Binding-site contacts:
Ligand atom N2 contacts residue TRP278 of chain 1.B at 3.3 Å (h-bond).
Ligand atom C8 contacts residue TRP278 of chain 1.B at 3.8 Å (hydrophobic).
Ligand atom C8 contacts residue GLY302 of chain 1.B at 4.5 Å.
Ligand atom O4 contacts residue ASP271 of chain 1.B at 2.7 Å (salt-bridge).
Ligand atom O3 contacts residue TRP278 of chain 1.B at 2.9 Å (h-bond).
Ligand atom C3 contacts residue ASP271 of chain 1.B at 3.4 Å.
Ligand atom O4 contacts residue LYS276 of chain 1.B at 3.8 Å.
Ligand atom C5 contacts residue TYR307 of chain 1.B at 4.2 Å (hydrophobic).
Ligand atom C7 contacts residue LYS276 of chain 1.B at 3.5 Å.
Ligand atom C3 contacts residue TRP278 of chain 1.B at 3.8 Å (hydrophobic).
Ligand atom O5 contacts residue TYR307 of chain 1.B at 3.7 Å.
Ligand atom C2 contacts residue TRP278 of chain 1.B at 4.1 Å (hydrophobic).
Ligand atom C8 contacts residue GLY277 of chain 1.B at 3.5 Å.
Ligand atom C4 contacts residue ASP271 of chain 1.B at 3.6 Å.
Ligand atom C2 contacts residue TYR307 of chain 1.B at 4.2 Å (hydrophobic).
Ligand atom O3 contacts residue LYS276 of chain 1.B at 4.2 Å.
Ligand atom C4 contacts residue TYR307 of chain 1.B at 4.0 Å (hydrophobic).
Ligand atom C1 contacts residue TYR307 of chain 1.B at 4.4 Å (hydrophobic).
Ligand atom O7 contacts residue ASN303 of chain 1.B at 2.9 Å (h-bond).
Ligand atom O7 contacts residue TRP278 of chain 1.B at 4.2 Å.
Ligand atom C8 contacts residue HIS283 of chain 1.B at 3.9 Å.
Ligand atom O7 contacts residue GLY302 of chain 1.B at 3.5 Å.
Ligand atom C3 contacts residue LYS276 of chain 1.B at 3.8 Å.
Ligand atom N2 contacts residue LYS276 of chain 1.B at 2.7 Å (salt-bridge).
Ligand atom C7 contacts residue TRP278 of chain 1.B at 3.8 Å (hydrophobic).
Ligand atom C8 contacts residue LYS276 of chain 1.B at 3.3 Å.
Ligand atom O1 contacts residue TYR307 of chain 1.B at 4.5 Å.
Ligand atom C7 contacts residue ASN303 of chain 1.B at 3.8 Å.
Ligand atom O3 contacts residue ASP271 of chain 1.B at 2.5 Å (salt-bridge).
Ligand atom O1 contacts residue ASN303 of chain 1.B at 4.2 Å.
Ligand atom O7 contacts residue TYR307 of chain 1.B at 4.0 Å.
Ligand atom C8 contacts residue ASN303 of chain 1.B at 3.5 Å.
Ligand atom C2 contacts residue LYS276 of chain 1.B at 3.7 Å.
Ligand atom C7 contacts residue GLY302 of chain 1.B at 4.3 Å.
Ligand atom C1 contacts residue LYS276 of chain 1.B at 4.1 Å.
Ligand atom C6 contacts residue TYR307 of chain 1.B at 3.8 Å (hydrophobic).

This small molecule binds to this protein.
Small molecule (SMILES): CC(=O)N[C@@H]1[C@@H](O)[C@H](O)[C@@H](CO)O[C@H]1O

Sequence of chain 1.B:
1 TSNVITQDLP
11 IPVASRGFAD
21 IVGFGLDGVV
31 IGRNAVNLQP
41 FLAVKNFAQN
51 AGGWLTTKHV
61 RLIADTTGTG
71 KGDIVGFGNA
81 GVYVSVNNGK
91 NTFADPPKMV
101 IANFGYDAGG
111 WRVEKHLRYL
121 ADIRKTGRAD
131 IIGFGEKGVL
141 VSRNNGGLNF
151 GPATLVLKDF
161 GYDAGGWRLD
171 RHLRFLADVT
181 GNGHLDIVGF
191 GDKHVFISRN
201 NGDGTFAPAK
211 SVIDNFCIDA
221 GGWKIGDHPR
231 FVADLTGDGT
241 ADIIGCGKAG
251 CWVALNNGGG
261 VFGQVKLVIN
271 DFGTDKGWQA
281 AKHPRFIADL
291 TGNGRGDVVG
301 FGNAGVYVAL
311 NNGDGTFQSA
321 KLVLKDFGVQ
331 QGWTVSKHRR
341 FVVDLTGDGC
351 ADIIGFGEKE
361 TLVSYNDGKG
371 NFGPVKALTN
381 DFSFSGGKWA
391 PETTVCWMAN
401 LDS